This protein binds this small molecule.
Small molecule (SMILES): CC(=O)N[C@@H]1[C@@H](O)[C@H](O)[C@@H](CO)O[C@H]1O

Sequence of chain 1.A:
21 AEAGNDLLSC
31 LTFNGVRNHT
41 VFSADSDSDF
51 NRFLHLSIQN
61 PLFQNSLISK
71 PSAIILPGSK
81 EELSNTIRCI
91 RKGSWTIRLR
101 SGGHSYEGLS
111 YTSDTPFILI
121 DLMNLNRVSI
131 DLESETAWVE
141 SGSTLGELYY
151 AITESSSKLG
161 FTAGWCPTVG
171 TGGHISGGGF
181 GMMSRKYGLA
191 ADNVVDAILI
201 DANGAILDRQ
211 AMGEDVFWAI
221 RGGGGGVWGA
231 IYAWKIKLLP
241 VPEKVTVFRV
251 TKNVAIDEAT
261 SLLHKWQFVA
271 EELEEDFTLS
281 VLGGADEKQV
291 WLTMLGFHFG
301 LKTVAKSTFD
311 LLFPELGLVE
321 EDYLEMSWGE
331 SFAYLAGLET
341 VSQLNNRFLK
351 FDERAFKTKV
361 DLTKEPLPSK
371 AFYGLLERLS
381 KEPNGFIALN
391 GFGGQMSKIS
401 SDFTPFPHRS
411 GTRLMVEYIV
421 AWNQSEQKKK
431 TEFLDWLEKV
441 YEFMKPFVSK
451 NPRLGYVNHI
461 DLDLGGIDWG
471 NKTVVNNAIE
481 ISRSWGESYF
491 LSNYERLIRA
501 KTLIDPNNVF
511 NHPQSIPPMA

Binding-site contacts:
Ligand atom N2 contacts residue ASN471 of chain 1.A at 2.6 Å (h-bond).
Ligand atom C2 contacts residue ASN471 of chain 1.A at 2.1 Å.
Ligand atom C7 contacts residue ASN471 of chain 1.A at 3.0 Å.
Ligand atom C8 contacts residue ASN471 of chain 1.A at 3.6 Å.
Ligand atom C5 contacts residue VAL474 of chain 1.A at 4.1 Å (hydrophobic).
Ligand atom O6 contacts residue VAL474 of chain 1.A at 3.7 Å.
Ligand atom C6 contacts residue VAL474 of chain 1.A at 3.7 Å (hydrophobic).
Ligand atom O5 contacts residue ASN471 of chain 1.A at 2.4 Å (h-bond).
Ligand atom O3 contacts residue ASN471 of chain 1.A at 4.4 Å.
Ligand atom C1 contacts residue THR473 of chain 1.A at 3.9 Å.
Ligand atom O5 contacts residue VAL474 of chain 1.A at 3.3 Å.
Ligand atom O7 contacts residue ASN471 of chain 1.A at 3.5 Å (h-bond).
Ligand atom C5 contacts residue THR473 of chain 1.A at 4.4 Å.
Ligand atom C3 contacts residue ASN471 of chain 1.A at 3.5 Å.
Ligand atom O5 contacts residue THR473 of chain 1.A at 4.1 Å.
Ligand atom C1 contacts residue VAL474 of chain 1.A at 4.2 Å (hydrophobic).
Ligand atom C1 contacts residue ASN471 of chain 1.A at 1.4 Å.
Ligand atom C5 contacts residue ASN471 of chain 1.A at 3.6 Å.
Ligand atom C4 contacts residue ASN471 of chain 1.A at 4.0 Å.